Binding-site contacts:
Ligand atom O2 contacts residue GLN74 of chain 1.B at 3.0 Å (h-bond).
Ligand atom C3 contacts residue LEU438 of chain 1.B at 3.7 Å (hydrophobic).
Ligand atom C14 contacts residue TYR52 of chain 1.B at 3.9 Å (hydrophobic).
Ligand atom C7 contacts residue MET355 of chain 1.B at 3.9 Å (hydrophobic).
Ligand atom C16 contacts residue LEU21 of chain 1.B at 3.8 Å (hydrophobic).
Ligand atom O2 contacts residue SER73 of chain 1.B at 3.6 Å.
Ligand atom C18 contacts residue LEU21 of chain 1.B at 3.8 Å (hydrophobic).
Ligand atom C15 contacts residue GLN74 of chain 1.B at 3.5 Å.
Ligand atom C15 contacts residue SER73 of chain 1.B at 3.8 Å.
Ligand atom C17 contacts residue LEU21 of chain 1.B at 3.5 Å (hydrophobic).
Ligand atom C16 contacts residue TYR52 of chain 1.B at 3.9 Å (hydrophobic).
Ligand atom O3 contacts residue ALA75 of chain 1.B at 3.0 Å (h-bond).
Ligand atom C12 contacts residue ALA331 of chain 1.B at 3.8 Å (hydrophobic).
Ligand atom C2 contacts residue PRO330 of chain 1.B at 3.4 Å (hydrophobic).
Ligand atom C21 contacts residue ARG48 of chain 1.B at 3.7 Å.
Ligand atom C2 contacts residue ALA329 of chain 1.B at 3.7 Å (hydrophobic).
Ligand atom C7 contacts residue ALA331 of chain 1.B at 3.9 Å (hydrophobic).
Ligand atom C10 contacts residue MET186 of chain 1.B at 3.9 Å (hydrophobic).
Ligand atom C2 contacts residue ALA331 of chain 1.B at 3.3 Å (hydrophobic).
Ligand atom O3 contacts residue GLN74 of chain 1.B at 3.2 Å (h-bond).
Ligand atom O1 contacts residue TYR52 of chain 1.B at 2.6 Å (h-bond).
Ligand atom O2 contacts residue ARG48 of chain 1.B at 2.7 Å (salt-bridge).
Ligand atom C2 contacts residue LEU438 of chain 1.B at 3.8 Å (hydrophobic).
Ligand atom C15 contacts residue ARG48 of chain 1.B at 3.6 Å.
Ligand atom C3 contacts residue PHE88 of chain 1.B at 3.9 Å (hydrophobic).
Ligand atom O3 contacts residue SER73 of chain 1.B at 3.5 Å.
Ligand atom C17 contacts residue ARG48 of chain 1.B at 3.6 Å.
Ligand atom C22 contacts residue LEU21 of chain 1.B at 3.6 Å (hydrophobic).
Ligand atom C12 contacts residue VAL27 of chain 1.B at 3.9 Å (hydrophobic).
Ligand atom C18 contacts residue TYR52 of chain 1.B at 3.8 Å (hydrophobic).
Ligand atom O3 contacts residue LEU189 of chain 1.B at 3.9 Å.
Ligand atom C20 contacts residue ALA45 of chain 1.B at 3.9 Å (hydrophobic).
Ligand atom C18 contacts residue ARG48 of chain 1.B at 3.6 Å.
Ligand atom C19 contacts residue ARG48 of chain 1.B at 3.6 Å.
Ligand atom C13 contacts residue TYR52 of chain 1.B at 3.7 Å (hydrophobic).
Ligand atom C22 contacts residue ARG48 of chain 1.B at 3.7 Å.
Ligand atom O1 contacts residue LEU30 of chain 1.B at 3.5 Å.
Ligand atom C1 contacts residue ALA331 of chain 1.B at 3.6 Å (hydrophobic).
Ligand atom C20 contacts residue ARG48 of chain 1.B at 3.6 Å.
Ligand atom C12 contacts residue LEU30 of chain 1.B at 3.7 Å (hydrophobic).

Sequence of chain 1.B:
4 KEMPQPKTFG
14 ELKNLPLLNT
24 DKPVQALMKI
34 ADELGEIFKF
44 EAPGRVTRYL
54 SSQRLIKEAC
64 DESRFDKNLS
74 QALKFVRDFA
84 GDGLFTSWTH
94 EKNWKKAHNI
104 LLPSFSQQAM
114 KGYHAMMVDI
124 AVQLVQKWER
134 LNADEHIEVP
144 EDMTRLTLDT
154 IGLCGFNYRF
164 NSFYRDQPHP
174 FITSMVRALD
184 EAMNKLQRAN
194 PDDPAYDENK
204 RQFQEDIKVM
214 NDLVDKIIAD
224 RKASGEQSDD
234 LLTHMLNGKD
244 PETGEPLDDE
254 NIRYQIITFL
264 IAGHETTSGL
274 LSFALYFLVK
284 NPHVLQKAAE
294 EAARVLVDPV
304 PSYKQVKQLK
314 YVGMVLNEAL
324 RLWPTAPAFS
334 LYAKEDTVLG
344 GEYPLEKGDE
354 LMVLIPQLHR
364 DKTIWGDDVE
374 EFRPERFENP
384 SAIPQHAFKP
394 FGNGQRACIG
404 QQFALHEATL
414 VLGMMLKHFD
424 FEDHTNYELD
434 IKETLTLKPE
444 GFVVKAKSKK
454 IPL

The small molecule below binds the protein below.
Small molecule (SMILES): CC(C)Cc1ccc([C@H](C)C(=O)N[C@@H](Cc2ccccc2)C(=O)O)cc1